Sequence of chain 1.G:
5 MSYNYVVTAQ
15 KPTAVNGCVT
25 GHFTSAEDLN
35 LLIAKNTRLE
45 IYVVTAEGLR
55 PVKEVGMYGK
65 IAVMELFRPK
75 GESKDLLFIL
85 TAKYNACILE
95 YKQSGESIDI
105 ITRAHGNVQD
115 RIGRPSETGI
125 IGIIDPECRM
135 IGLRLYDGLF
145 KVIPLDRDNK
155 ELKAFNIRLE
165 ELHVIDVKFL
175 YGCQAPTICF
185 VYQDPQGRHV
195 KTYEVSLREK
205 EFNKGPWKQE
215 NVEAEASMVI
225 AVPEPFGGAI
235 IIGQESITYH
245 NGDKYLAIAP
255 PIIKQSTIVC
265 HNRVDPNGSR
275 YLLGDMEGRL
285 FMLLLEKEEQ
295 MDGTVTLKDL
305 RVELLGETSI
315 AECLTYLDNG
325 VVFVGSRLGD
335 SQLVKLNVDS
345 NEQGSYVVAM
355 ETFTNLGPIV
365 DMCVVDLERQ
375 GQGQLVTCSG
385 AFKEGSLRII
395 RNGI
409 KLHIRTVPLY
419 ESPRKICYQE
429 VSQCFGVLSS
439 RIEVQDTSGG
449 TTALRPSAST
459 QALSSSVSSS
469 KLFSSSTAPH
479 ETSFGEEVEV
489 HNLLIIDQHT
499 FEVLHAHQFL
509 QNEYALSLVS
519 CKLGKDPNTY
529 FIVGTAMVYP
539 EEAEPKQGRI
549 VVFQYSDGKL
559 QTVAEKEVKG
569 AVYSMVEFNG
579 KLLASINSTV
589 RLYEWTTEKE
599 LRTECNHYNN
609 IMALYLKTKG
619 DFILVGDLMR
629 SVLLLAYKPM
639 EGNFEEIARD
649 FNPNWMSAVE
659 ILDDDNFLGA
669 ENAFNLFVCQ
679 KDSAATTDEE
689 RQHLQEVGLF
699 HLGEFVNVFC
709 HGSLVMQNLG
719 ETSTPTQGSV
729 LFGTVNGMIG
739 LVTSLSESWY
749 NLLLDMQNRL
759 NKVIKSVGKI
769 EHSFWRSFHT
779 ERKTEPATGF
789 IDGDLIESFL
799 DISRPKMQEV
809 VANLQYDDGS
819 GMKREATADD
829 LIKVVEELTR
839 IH

Binding-site contacts:
Ligand atom C1 contacts residue SER155 of chain 1.H at 3.8 Å.
Ligand atom C10 contacts residue ILE609 of chain 1.G at 3.4 Å (hydrophobic).
Ligand atom C6 contacts residue MET108 of chain 1.H at 3.9 Å (hydrophobic).
Ligand atom C19 contacts residue LEU158 of chain 1.H at 3.6 Å (hydrophobic).
Ligand atom N3 contacts residue MET108 of chain 1.H at 2.9 Å (h-bond).
Ligand atom C7 contacts residue ASP109 of chain 1.H at 3.9 Å.
Ligand atom C13 contacts residue ARG647 of chain 1.G at 3.6 Å.
Ligand atom N5 contacts residue LEU158 of chain 1.H at 3.2 Å.
Ligand atom C19 contacts residue PHE105 of chain 1.H at 3.8 Å (hydrophobic).
Ligand atom C20 contacts residue LYS48 of chain 1.H at 3.9 Å.
Ligand atom C21 contacts residue LEU158 of chain 1.H at 3.4 Å (hydrophobic).
Ligand atom C14 contacts residue ARG628 of chain 1.G at 3.8 Å.
Ligand atom C11 contacts residue ILE25 of chain 1.H at 3.8 Å (hydrophobic).
Ligand atom N6 contacts residue LEU158 of chain 1.H at 3.9 Å.
Ligand atom C7 contacts residue MET108 of chain 1.H at 3.6 Å (hydrophobic).
Ligand atom C14 contacts residue ILE25 of chain 1.H at 3.4 Å (hydrophobic).
Ligand atom C3 contacts residue SER155 of chain 1.H at 3.8 Å.
Ligand atom C20 contacts residue ALA46 of chain 1.H at 3.5 Å (hydrophobic).
Ligand atom C10 contacts residue TYR107 of chain 1.H at 3.2 Å (hydrophobic).
Ligand atom C20 contacts residue VAL33 of chain 1.H at 3.8 Å (hydrophobic).
Ligand atom N5 contacts residue ALA46 of chain 1.H at 3.9 Å.
Ligand atom N4 contacts residue MET108 of chain 1.H at 3.1 Å (h-bond).
Ligand atom C2 contacts residue SER155 of chain 1.H at 3.6 Å.
Ligand atom C8 contacts residue ARG628 of chain 1.G at 3.9 Å.
Ligand atom C13 contacts residue ARG628 of chain 1.G at 3.5 Å.
Ligand atom C12 contacts residue ASN607 of chain 1.G at 3.6 Å.
Ligand atom C17 contacts residue GLU106 of chain 1.H at 3.4 Å.
Ligand atom C6 contacts residue ILE25 of chain 1.H at 3.9 Å (hydrophobic).
Ligand atom C5 contacts residue LEU158 of chain 1.H at 3.9 Å (hydrophobic).
Ligand atom C18 contacts residue LEU158 of chain 1.H at 3.6 Å (hydrophobic).
Ligand atom C17 contacts residue ALA46 of chain 1.H at 3.6 Å (hydrophobic).
Ligand atom C15 contacts residue ILE25 of chain 1.H at 3.7 Å (hydrophobic).
Ligand atom C17 contacts residue MET108 of chain 1.H at 3.7 Å (hydrophobic).
Ligand atom C19 contacts residue VAL79 of chain 1.H at 3.4 Å (hydrophobic).
Ligand atom O3 contacts residue ILE25 of chain 1.H at 3.3 Å (h-bond).
Ligand atom C9 contacts residue TYR107 of chain 1.H at 3.0 Å (hydrophobic).
Ligand atom C16 contacts residue LEU158 of chain 1.H at 3.8 Å (hydrophobic).
Ligand atom C9 contacts residue ASP109 of chain 1.H at 3.6 Å.
Ligand atom C17 contacts residue LEU158 of chain 1.H at 3.6 Å (hydrophobic).
Ligand atom O3 contacts residue ARG647 of chain 1.G at 3.2 Å.

A small-molecule ligand and the protein it binds are described below.
Small molecule (SMILES): CC[C@H](CO)Nc1nc(NCc2ccc(OCCO)cc2)c2ncn(C(C)C)c2n1

Sequence of chain 1.H:
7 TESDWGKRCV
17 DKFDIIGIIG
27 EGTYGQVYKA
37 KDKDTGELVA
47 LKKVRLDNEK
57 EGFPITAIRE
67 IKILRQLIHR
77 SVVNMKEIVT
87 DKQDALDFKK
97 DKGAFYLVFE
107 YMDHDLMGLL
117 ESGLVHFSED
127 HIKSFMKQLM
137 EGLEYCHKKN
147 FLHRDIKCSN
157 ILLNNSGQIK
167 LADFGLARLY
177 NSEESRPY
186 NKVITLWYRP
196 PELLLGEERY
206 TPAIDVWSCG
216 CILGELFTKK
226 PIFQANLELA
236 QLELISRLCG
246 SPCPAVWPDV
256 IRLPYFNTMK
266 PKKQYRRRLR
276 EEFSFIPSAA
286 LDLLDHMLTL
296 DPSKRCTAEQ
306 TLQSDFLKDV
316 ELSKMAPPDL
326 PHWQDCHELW